Sequence of chain 1.D:
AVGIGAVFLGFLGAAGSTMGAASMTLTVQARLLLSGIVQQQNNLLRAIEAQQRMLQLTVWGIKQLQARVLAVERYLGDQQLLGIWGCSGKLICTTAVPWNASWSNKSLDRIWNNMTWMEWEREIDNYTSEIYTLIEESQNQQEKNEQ

The small molecule below binds the protein below.
Small molecule (SMILES): CC(=O)N[C@H]1[C@H](O[C@H]2[C@H](O)[C@@H](NC(C)=O)CO[C@@H]2CO)O[C@H](CO)[C@@H](O)[C@@H]1O

Binding-site contacts:
Ligand atom C8 contacts residue GLU123 of chain 1.D at 4.2 Å.
Ligand atom C8 contacts residue ASN126 of chain 1.D at 4.5 Å.
Ligand atom C3 contacts residue ASN126 of chain 1.D at 3.8 Å.
Ligand atom O5 contacts residue ASN126 of chain 1.D at 2.3 Å (h-bond).
Ligand atom N2 contacts residue ASN126 of chain 1.D at 3.0 Å (h-bond).
Ligand atom C8 contacts residue ARG122 of chain 1.D at 4.0 Å.
Ligand atom C7 contacts residue ASN126 of chain 1.D at 3.3 Å.
Ligand atom C5 contacts residue ASN126 of chain 1.D at 3.7 Å.
Ligand atom C4 contacts residue ASN126 of chain 1.D at 4.1 Å.
Ligand atom C1 contacts residue ASN126 of chain 1.D at 1.4 Å.
Ligand atom O7 contacts residue ASN126 of chain 1.D at 2.4 Å (h-bond).
Ligand atom C2 contacts residue ASN126 of chain 1.D at 2.5 Å.